Sequence of chain 3.A:
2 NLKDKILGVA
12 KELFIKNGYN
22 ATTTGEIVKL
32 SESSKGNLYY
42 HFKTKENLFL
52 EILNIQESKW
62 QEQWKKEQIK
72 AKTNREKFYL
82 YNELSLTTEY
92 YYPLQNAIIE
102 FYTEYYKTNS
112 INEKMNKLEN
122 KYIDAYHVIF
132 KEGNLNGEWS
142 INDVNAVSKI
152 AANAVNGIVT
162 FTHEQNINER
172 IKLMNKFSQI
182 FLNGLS

Sequence of chain 3.C:
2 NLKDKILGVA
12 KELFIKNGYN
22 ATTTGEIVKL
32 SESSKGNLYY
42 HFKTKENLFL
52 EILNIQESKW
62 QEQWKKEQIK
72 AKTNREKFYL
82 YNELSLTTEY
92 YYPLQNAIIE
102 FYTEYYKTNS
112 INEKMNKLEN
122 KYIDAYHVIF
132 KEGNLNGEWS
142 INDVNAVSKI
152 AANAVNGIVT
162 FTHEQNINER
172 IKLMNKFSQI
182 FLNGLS

Binding-site contacts:
Ligand atom C15 contacts residue TYR123 of chain 3.C at 3.8 Å (hydrophobic).
Ligand atom C22 contacts residue TRP61 of chain 3.C at 3.8 Å (hydrophobic).
Ligand atom C19 contacts residue ASN157 of chain 3.C at 2.5 Å.
Ligand atom C22 contacts residue GLU90 of chain 3.C at 3.3 Å.
Ligand atom C24 contacts residue GLU120 of chain 3.C at 2.6 Å.
Ligand atom C25 contacts residue ALA153 of chain 3.C at 3.0 Å (hydrophobic).
Ligand atom C25 contacts residue ILE124 of chain 3.C at 3.0 Å (hydrophobic).
Ligand atom C18 contacts residue ASN154 of chain 3.C at 3.8 Å.
Ligand atom C10 contacts residue GLU90 of chain 3.C at 3.6 Å.
Ligand atom C11 contacts residue GLU90 of chain 3.C at 3.0 Å.
Ligand atom N3 contacts residue ASN157 of chain 3.C at 4.1 Å.
Ligand atom C18 contacts residue PHE162 of chain 3.A at 4.0 Å (hydrophobic).
Ligand atom C16 contacts residue ASN157 of chain 3.C at 3.8 Å.
Ligand atom C1 contacts residue ASN157 of chain 3.C at 4.1 Å.
Ligand atom C16 contacts residue TYR123 of chain 3.C at 3.4 Å (hydrophobic).
Ligand atom C23 contacts residue GLU90 of chain 3.C at 3.7 Å.
Ligand atom C24 contacts residue ASN154 of chain 3.C at 3.8 Å.
Ligand atom C17 contacts residue GLU120 of chain 3.C at 4.1 Å.
Ligand atom C13 contacts residue ASN157 of chain 3.C at 3.7 Å.
Ligand atom C25 contacts residue ASN154 of chain 3.C at 3.2 Å.
Ligand atom C17 contacts residue ASN157 of chain 3.C at 3.3 Å.
Ligand atom N3 contacts residue ASN154 of chain 3.C at 3.4 Å (h-bond).
Ligand atom C15 contacts residue ASN157 of chain 3.C at 3.8 Å.
Ligand atom N3 contacts residue GLU120 of chain 3.C at 3.8 Å.
Ligand atom C25 contacts residue ASN157 of chain 3.C at 4.0 Å.
Ligand atom C23 contacts residue TYR93 of chain 3.C at 3.7 Å (hydrophobic).
Ligand atom C13 contacts residue GLU90 of chain 3.C at 3.8 Å.
Ligand atom C4 contacts residue TYR103 of chain 3.C at 3.6 Å (hydrophobic).
Ligand atom C12 contacts residue TYR123 of chain 3.C at 4.1 Å (hydrophobic).
Ligand atom C12 contacts residue GLU90 of chain 3.C at 3.0 Å.
Ligand atom C17 contacts residue ASN154 of chain 3.C at 4.1 Å.
Ligand atom C22 contacts residue THR89 of chain 3.C at 4.1 Å.
Ligand atom C18 contacts residue ASN157 of chain 3.C at 2.6 Å.
Ligand atom C10 contacts residue GLN96 of chain 3.C at 4.0 Å.
Ligand atom C16 contacts residue GLU120 of chain 3.C at 3.8 Å.
Ligand atom N2 contacts residue GLU90 of chain 3.C at 3.1 Å (salt-bridge).
Ligand atom C17 contacts residue TYR123 of chain 3.C at 3.9 Å (hydrophobic).
Ligand atom N3 contacts residue ILE124 of chain 3.C at 3.5 Å.
Ligand atom C14 contacts residue ASN157 of chain 3.C at 3.2 Å.
Ligand atom C24 contacts residue ILE124 of chain 3.C at 3.9 Å (hydrophobic).

This small molecule binds to this protein.
Small molecule (SMILES): CN(C)c1ccc(C(=C2C=CC(=[N+](C)C)C=C2)c2ccccc2)cc1